The protein below binds the small molecule below.
Small molecule (SMILES): OC[C@H]1OC[C@H](O)[C@@H](O)[C@@H]1O

Binding-site contacts:
Ligand atom C3 contacts residue ILE34 of chain 1.B at 4.3 Å (hydrophobic).
Ligand atom C6 contacts residue GLU121 of chain 1.B at 3.2 Å.
Ligand atom O4 contacts residue ARG101 of chain 1.B at 2.5 Å (salt-bridge).
Ligand atom O4 contacts residue ILE34 of chain 1.B at 3.7 Å.
Ligand atom O3 contacts residue ASN154 of chain 1.B at 3.2 Å (h-bond).
Ligand atom C1 contacts residue THR246 of chain 1.B at 4.1 Å.
Ligand atom C3 contacts residue ASP204 of chain 1.B at 4.4 Å.
Ligand atom C3 contacts residue CYS16 of chain 1.B at 4.2 Å (hydrophobic).
Ligand atom C5 contacts residue ARG101 of chain 1.B at 4.2 Å.
Ligand atom C6 contacts residue MET118 of chain 1.B at 4.1 Å (hydrophobic).
Ligand atom C3 contacts residue ASN154 of chain 1.B at 4.3 Å.
Ligand atom O3 contacts residue GLU18 of chain 1.B at 3.7 Å.
Ligand atom C6 contacts residue ARG101 of chain 1.B at 3.7 Å.
Ligand atom O2 contacts residue ASN154 of chain 1.B at 3.9 Å.
Ligand atom C2 contacts residue GLU18 of chain 1.B at 4.1 Å.
Ligand atom O2 contacts residue THR246 of chain 1.B at 3.6 Å.
Ligand atom O2 contacts residue ASP204 of chain 1.B at 2.3 Å (salt-bridge).
Ligand atom O4 contacts residue MET118 of chain 1.B at 4.0 Å.
Ligand atom O3 contacts residue ASP104 of chain 1.B at 3.0 Å (salt-bridge).
Ligand atom O3 contacts residue CA1 of chain 1.F at 2.4 Å.
Ligand atom C2 contacts residue ASN154 of chain 1.B at 4.1 Å.
Ligand atom C4 contacts residue ARG101 of chain 1.B at 3.8 Å.
Ligand atom C3 contacts residue ASN103 of chain 1.B at 3.6 Å.
Ligand atom C5 contacts residue CYS16 of chain 1.B at 4.1 Å (hydrophobic).
Ligand atom O2 contacts residue GLU18 of chain 1.B at 2.9 Å (salt-bridge).
Ligand atom C1 contacts residue ASP204 of chain 1.B at 3.4 Å.
Ligand atom O3 contacts residue ASN103 of chain 1.B at 2.9 Å (h-bond).
Ligand atom C4 contacts residue ASN103 of chain 1.B at 3.3 Å.
Ligand atom O6 contacts residue GLU121 of chain 1.B at 2.3 Å (salt-bridge).
Ligand atom C2 contacts residue ASP204 of chain 1.B at 3.0 Å.
Ligand atom O3 contacts residue ILE34 of chain 1.B at 4.3 Å.
Ligand atom C2 contacts residue CA1 of chain 1.F at 3.1 Å.
Ligand atom O3 contacts residue ASP204 of chain 1.B at 4.0 Å.
Ligand atom O4 contacts residue ASN103 of chain 1.B at 2.6 Å (h-bond).
Ligand atom C3 contacts residue ASP104 of chain 1.B at 4.4 Å.
Ligand atom C3 contacts residue CA1 of chain 1.F at 3.3 Å.
Ligand atom C3 contacts residue GLU18 of chain 1.B at 4.2 Å.
Ligand atom O2 contacts residue CA1 of chain 1.F at 2.4 Å.
Ligand atom C1 contacts residue TYR219 of chain 1.B at 4.0 Å (hydrophobic).
Ligand atom C1 contacts residue CYS16 of chain 1.B at 4.0 Å (hydrophobic).

Sequence of chain 1.B:
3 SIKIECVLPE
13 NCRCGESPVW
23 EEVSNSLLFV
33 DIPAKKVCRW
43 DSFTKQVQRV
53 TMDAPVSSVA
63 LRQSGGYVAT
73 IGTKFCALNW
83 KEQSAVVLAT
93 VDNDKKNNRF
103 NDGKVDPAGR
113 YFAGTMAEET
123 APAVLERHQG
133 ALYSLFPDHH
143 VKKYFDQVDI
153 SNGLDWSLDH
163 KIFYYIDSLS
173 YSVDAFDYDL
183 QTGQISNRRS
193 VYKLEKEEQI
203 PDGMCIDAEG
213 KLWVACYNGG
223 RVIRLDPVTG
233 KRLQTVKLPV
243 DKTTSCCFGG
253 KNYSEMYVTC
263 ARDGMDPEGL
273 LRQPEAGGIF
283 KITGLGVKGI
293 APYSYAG